This protein binds this small molecule.
Small molecule (SMILES): Nc1ncnc2c1ncn2[C@@H]1O[C@H](COP(=O)(O)OP(=O)(O)OP(O)(O)=S)[C@@H](O)[C@H]1O

Binding-site contacts:
Ligand atom O1B contacts residue LYS64 of chain 1.D at 3.0 Å.
Ligand atom C8 contacts residue GLY61 of chain 1.D at 3.5 Å.
Ligand atom O2B contacts residue THR65 of chain 1.D at 2.2 Å (h-bond).
Ligand atom O2A contacts residue THR65 of chain 1.D at 2.4 Å (h-bond).
Ligand atom O3G contacts residue ARG246 of chain 1.E at 2.8 Å (salt-bridge).
Ligand atom N1 contacts residue ILE264 of chain 1.D at 3.2 Å.
Ligand atom PA contacts residue THR65 of chain 1.D at 3.5 Å.
Ligand atom O2A contacts residue LEU66 of chain 1.D at 2.5 Å (h-bond).
Ligand atom PG contacts residue ARG246 of chain 1.E at 3.5 Å.
Ligand atom O3B contacts residue GLY61 of chain 1.D at 3.3 Å (h-bond).
Ligand atom C6 contacts residue ILE264 of chain 1.D at 3.4 Å (hydrophobic).
Ligand atom O1A contacts residue THR65 of chain 1.D at 2.9 Å (h-bond).
Ligand atom O3A contacts residue ARG309 of chain 1.D at 3.2 Å (salt-bridge).
Ligand atom N7 contacts residue GLY63 of chain 1.D at 3.2 Å.
Ligand atom O3G contacts residue THR65 of chain 1.D at 2.9 Å (h-bond).
Ligand atom O3A contacts residue LYS64 of chain 1.D at 3.3 Å (salt-bridge).
Ligand atom PB contacts residue LYS64 of chain 1.D at 3.5 Å.
Ligand atom C2 contacts residue ILE264 of chain 1.D at 3.4 Å (hydrophobic).
Ligand atom O2G contacts residue LYS64 of chain 1.D at 3.5 Å (salt-bridge).
Ligand atom PG contacts residue ARG309 of chain 1.D at 3.2 Å.
Ligand atom O3A contacts residue SER62 of chain 1.D at 3.6 Å (h-bond).
Ligand atom O1B contacts residue PRO59 of chain 1.D at 3.6 Å (h-bond).
Ligand atom O1A contacts residue ARG309 of chain 1.D at 2.8 Å (salt-bridge).
Ligand atom N3 contacts residue ILE264 of chain 1.D at 3.6 Å.
Ligand atom O3B contacts residue ARG309 of chain 1.D at 2.4 Å (salt-bridge).
Ligand atom N6 contacts residue VAL17 of chain 1.D at 3.6 Å.
Ligand atom PA contacts residue ARG309 of chain 1.D at 3.4 Å.
Ligand atom N7 contacts residue SER62 of chain 1.D at 3.3 Å (h-bond).
Ligand atom O2B contacts residue LYS64 of chain 1.D at 3.4 Å.
Ligand atom O2A contacts residue LYS64 of chain 1.D at 3.0 Å (salt-bridge).
Ligand atom O3A contacts residue GLY61 of chain 1.D at 3.6 Å.
Ligand atom N6 contacts residue ILE18 of chain 1.D at 3.2 Å (h-bond).
Ligand atom C4 contacts residue LEU66 of chain 1.D at 3.5 Å (hydrophobic).
Ligand atom PB contacts residue ARG309 of chain 1.D at 3.3 Å.
Ligand atom C8 contacts residue GLY63 of chain 1.D at 3.4 Å.
Ligand atom S1G contacts residue ARG246 of chain 1.E at 3.1 Å (salt-bridge).
Ligand atom O2A contacts residue GLY63 of chain 1.D at 3.0 Å.
Ligand atom O3G contacts residue ARG309 of chain 1.D at 3.4 Å (salt-bridge).
Ligand atom PB contacts residue THR65 of chain 1.D at 3.6 Å.
Ligand atom O3A contacts residue GLY63 of chain 1.D at 3.0 Å (h-bond).

Sequence of chain 1.D:
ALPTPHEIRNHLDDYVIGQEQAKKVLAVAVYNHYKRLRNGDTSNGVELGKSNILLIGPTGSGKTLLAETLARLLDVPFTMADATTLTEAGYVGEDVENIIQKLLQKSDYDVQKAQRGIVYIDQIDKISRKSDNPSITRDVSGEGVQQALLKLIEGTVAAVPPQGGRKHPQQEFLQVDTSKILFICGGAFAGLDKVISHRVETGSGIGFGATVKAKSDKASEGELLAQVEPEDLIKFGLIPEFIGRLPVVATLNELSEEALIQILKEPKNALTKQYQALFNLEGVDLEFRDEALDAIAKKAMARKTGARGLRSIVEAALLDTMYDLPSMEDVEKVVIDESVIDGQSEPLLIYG

Sequence of chain 1.E:
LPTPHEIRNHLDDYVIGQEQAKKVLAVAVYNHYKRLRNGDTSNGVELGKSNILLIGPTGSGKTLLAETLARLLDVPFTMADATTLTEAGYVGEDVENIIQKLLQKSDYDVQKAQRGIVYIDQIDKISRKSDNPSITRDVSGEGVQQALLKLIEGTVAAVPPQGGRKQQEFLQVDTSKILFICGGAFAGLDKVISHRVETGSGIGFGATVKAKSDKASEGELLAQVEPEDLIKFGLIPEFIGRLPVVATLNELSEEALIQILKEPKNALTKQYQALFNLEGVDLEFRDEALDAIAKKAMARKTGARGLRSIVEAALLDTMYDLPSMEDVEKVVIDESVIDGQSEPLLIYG